Sequence of chain 1.A:
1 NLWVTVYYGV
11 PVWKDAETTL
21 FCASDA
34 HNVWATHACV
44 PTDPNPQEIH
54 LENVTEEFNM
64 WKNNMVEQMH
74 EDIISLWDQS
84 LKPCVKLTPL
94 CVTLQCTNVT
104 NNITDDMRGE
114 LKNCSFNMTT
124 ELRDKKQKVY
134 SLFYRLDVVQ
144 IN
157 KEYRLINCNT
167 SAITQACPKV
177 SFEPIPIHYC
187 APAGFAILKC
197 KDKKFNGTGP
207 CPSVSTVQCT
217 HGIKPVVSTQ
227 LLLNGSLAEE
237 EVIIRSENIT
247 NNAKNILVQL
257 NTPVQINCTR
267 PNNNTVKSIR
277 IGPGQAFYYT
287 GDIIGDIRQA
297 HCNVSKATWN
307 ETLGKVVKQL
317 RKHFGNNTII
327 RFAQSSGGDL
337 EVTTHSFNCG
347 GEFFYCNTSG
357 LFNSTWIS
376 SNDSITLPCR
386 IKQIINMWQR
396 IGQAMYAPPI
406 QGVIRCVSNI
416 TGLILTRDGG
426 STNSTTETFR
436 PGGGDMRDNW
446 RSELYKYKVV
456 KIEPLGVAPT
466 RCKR

Binding-site contacts:
Ligand atom O6 contacts residue ASN247 of chain 1.A at 4.4 Å.
Ligand atom O5 contacts residue ASN247 of chain 1.A at 3.5 Å.
Ligand atom O5 contacts residue THR246 of chain 1.A at 4.2 Å.
Ligand atom C6 contacts residue ASN247 of chain 1.A at 4.3 Å.
Ligand atom C5 contacts residue ASN244 of chain 1.A at 3.8 Å.
Ligand atom O5 contacts residue ASN244 of chain 1.A at 2.4 Å (h-bond).
Ligand atom C8 contacts residue THR246 of chain 1.A at 4.0 Å.
Ligand atom C6 contacts residue THR246 of chain 1.A at 3.7 Å.
Ligand atom C3 contacts residue ASN244 of chain 1.A at 3.9 Å.
Ligand atom C1 contacts residue ASN247 of chain 1.A at 4.4 Å.
Ligand atom C5 contacts residue THR246 of chain 1.A at 4.0 Å.
Ligand atom C1 contacts residue ASN244 of chain 1.A at 1.5 Å.
Ligand atom C4 contacts residue ASN244 of chain 1.A at 4.4 Å.
Ligand atom C2 contacts residue ASN244 of chain 1.A at 2.5 Å.
Ligand atom O7 contacts residue ASN244 of chain 1.A at 4.0 Å.
Ligand atom N2 contacts residue ASN244 of chain 1.A at 3.0 Å (h-bond).
Ligand atom C7 contacts residue ASN244 of chain 1.A at 3.7 Å.

The small molecule below binds the protein below.
Small molecule (SMILES): CC(=O)N[C@H]1[C@H](O[C@H]2[C@H](O)[C@@H](NC(C)=O)CO[C@@H]2CO)O[C@H](CO)[C@@H](O)[C@@H]1O